Sequence of chain 1.A:
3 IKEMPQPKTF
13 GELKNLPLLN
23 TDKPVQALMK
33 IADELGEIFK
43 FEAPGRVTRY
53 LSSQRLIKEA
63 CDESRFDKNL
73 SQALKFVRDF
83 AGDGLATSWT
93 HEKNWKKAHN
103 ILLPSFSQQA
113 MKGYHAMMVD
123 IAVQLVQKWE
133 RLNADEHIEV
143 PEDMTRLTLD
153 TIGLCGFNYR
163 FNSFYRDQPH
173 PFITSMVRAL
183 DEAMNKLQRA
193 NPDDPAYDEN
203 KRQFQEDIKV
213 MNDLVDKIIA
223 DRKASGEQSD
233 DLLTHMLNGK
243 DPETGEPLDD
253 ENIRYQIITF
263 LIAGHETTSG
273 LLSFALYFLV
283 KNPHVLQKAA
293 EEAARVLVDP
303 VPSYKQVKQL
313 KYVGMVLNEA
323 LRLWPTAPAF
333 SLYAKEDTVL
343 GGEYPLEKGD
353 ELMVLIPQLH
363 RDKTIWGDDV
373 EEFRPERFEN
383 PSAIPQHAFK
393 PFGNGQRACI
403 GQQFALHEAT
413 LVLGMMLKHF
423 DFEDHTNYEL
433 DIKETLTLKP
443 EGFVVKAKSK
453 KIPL

Binding-site contacts:
Ligand atom CAA contacts residue THR261 of chain 1.A at 3.7 Å.
Ligand atom CAE contacts residue HEM1 of chain 1.C at 4.4 Å.
Ligand atom CAH contacts residue ILE264 of chain 1.A at 4.5 Å (hydrophobic).
Ligand atom CAD contacts residue ALA265 of chain 1.A at 3.9 Å (hydrophobic).
Ligand atom CAE contacts residue ALA88 of chain 1.A at 4.3 Å (hydrophobic).
Ligand atom CAA contacts residue ALA88 of chain 1.A at 4.1 Å (hydrophobic).
Ligand atom CAF contacts residue ALA265 of chain 1.A at 4.0 Å (hydrophobic).
Ligand atom CAD contacts residue ALA88 of chain 1.A at 4.3 Å (hydrophobic).
Ligand atom CAB contacts residue VAL79 of chain 1.A at 4.3 Å (hydrophobic).
Ligand atom CAB contacts residue ALA88 of chain 1.A at 3.8 Å (hydrophobic).
Ligand atom CAH contacts residue ALA88 of chain 1.A at 3.5 Å (hydrophobic).
Ligand atom CAF contacts residue THR261 of chain 1.A at 4.2 Å.
Ligand atom CAC contacts residue HEM1 of chain 1.C at 3.5 Å.
Ligand atom CAF contacts residue ALA88 of chain 1.A at 3.8 Å (hydrophobic).
Ligand atom CAB contacts residue ILE264 of chain 1.A at 3.9 Å (hydrophobic).
Ligand atom CAA contacts residue ALA83 of chain 1.A at 4.3 Å (hydrophobic).
Ligand atom CAD contacts residue HEM1 of chain 1.C at 3.4 Å.
Ligand atom CAG contacts residue LEU438 of chain 1.A at 4.2 Å (hydrophobic).
Ligand atom CAA contacts residue ILE264 of chain 1.A at 3.7 Å (hydrophobic).
Ligand atom CAG contacts residue LEU76 of chain 1.A at 4.0 Å (hydrophobic).
Ligand atom CAH contacts residue LEU438 of chain 1.A at 4.3 Å (hydrophobic).
Ligand atom CAA contacts residue VAL79 of chain 1.A at 4.2 Å (hydrophobic).
Ligand atom CAB contacts residue LEU438 of chain 1.A at 4.3 Å (hydrophobic).
Ligand atom CAG contacts residue ALA88 of chain 1.A at 3.8 Å (hydrophobic).

A small-molecule ligand and the protein it binds are described below.
Small molecule (SMILES): C=Cc1ccccc1